The small molecule below binds the protein below.
Small molecule (SMILES): Nc1nc2[nH]cnc2c(=O)[nH]1

Binding-site contacts:
Ligand atom C6 contacts residue ILE54 of chain 1.B at 4.4 Å (hydrophobic).
Ligand atom C6 contacts residue THR57 of chain 1.B at 4.1 Å.
Ligand atom C8 contacts residue ASP58 of chain 1.B at 4.1 Å.
Ligand atom N1 contacts residue ILE288 of chain 1.A at 4.2 Å.
Ligand atom N9 contacts residue PHE159 of chain 1.A at 3.4 Å.
Ligand atom N2 contacts residue ARG176 of chain 1.A at 3.2 Å (salt-bridge).
Ligand atom O6 contacts residue THR57 of chain 1.B at 3.9 Å.
Ligand atom O6 contacts residue GLN228 of chain 1.A at 3.1 Å (h-bond).
Ligand atom N3 contacts residue PHE159 of chain 1.A at 3.9 Å.
Ligand atom C2 contacts residue PHE159 of chain 1.A at 3.9 Å (hydrophobic).
Ligand atom N1 contacts residue PHE159 of chain 1.A at 3.9 Å.
Ligand atom N3 contacts residue ARG176 of chain 1.A at 3.3 Å (salt-bridge).
Ligand atom C8 contacts residue ALA56 of chain 1.B at 4.1 Å (hydrophobic).
Ligand atom C4 contacts residue PHE159 of chain 1.A at 3.4 Å (hydrophobic).
Ligand atom N2 contacts residue PHE159 of chain 1.A at 4.3 Å.
Ligand atom N7 contacts residue PHE159 of chain 1.A at 3.7 Å.
Ligand atom C6 contacts residue GLN228 of chain 1.A at 3.8 Å.
Ligand atom C4 contacts residue ARG176 of chain 1.A at 4.2 Å.
Ligand atom C8 contacts residue THR57 of chain 1.B at 3.1 Å.
Ligand atom N7 contacts residue ASP58 of chain 1.B at 4.4 Å.
Ligand atom N9 contacts residue THR57 of chain 1.B at 4.0 Å.
Ligand atom C8 contacts residue PHE159 of chain 1.A at 3.5 Å (hydrophobic).
Ligand atom N2 contacts residue VAL227 of chain 1.A at 3.0 Å.
Ligand atom N7 contacts residue ALA56 of chain 1.B at 3.7 Å.
Ligand atom N1 contacts residue GLN228 of chain 1.A at 3.7 Å.
Ligand atom N9 contacts residue ARG176 of chain 1.A at 4.2 Å.
Ligand atom C8 contacts residue LEU170 of chain 1.A at 4.4 Å (hydrophobic).
Ligand atom C6 contacts residue PHE159 of chain 1.A at 3.8 Å (hydrophobic).
Ligand atom N3 contacts residue ASN254 of chain 1.A at 4.4 Å.
Ligand atom C5 contacts residue THR57 of chain 1.B at 3.8 Å.
Ligand atom C2 contacts residue ARG176 of chain 1.A at 3.9 Å.
Ligand atom C2 contacts residue VAL227 of chain 1.A at 4.0 Å (hydrophobic).
Ligand atom O6 contacts residue PHE159 of chain 1.A at 4.3 Å.
Ligand atom C5 contacts residue PHE159 of chain 1.A at 3.4 Å (hydrophobic).
Ligand atom O6 contacts residue TYR8 of chain 1.B at 3.9 Å.
Ligand atom O6 contacts residue ILE54 of chain 1.B at 3.7 Å.
Ligand atom N7 contacts residue THR57 of chain 1.B at 2.9 Å (h-bond).

Sequence of chain 1.B:
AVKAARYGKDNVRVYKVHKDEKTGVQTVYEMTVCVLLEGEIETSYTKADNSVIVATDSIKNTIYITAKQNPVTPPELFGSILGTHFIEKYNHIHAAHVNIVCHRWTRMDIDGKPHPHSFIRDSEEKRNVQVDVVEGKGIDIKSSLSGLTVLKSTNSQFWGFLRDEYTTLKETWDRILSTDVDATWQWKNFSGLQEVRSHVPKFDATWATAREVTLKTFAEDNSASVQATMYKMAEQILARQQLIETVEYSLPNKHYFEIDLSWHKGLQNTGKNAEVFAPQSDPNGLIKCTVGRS

Sequence of chain 1.A:
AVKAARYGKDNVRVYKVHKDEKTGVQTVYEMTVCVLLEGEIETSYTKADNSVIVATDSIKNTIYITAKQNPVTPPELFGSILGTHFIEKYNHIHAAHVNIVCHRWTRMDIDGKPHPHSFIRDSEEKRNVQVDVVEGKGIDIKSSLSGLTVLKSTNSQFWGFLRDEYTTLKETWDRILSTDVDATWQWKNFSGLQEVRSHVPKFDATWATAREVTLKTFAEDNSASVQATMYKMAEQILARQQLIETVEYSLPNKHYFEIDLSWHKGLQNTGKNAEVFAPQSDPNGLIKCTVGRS